A protein and the small-molecule ligand that binds it are described below.
Small molecule (SMILES): O=C(O)CCC(=O)C(=O)O

Binding-site contacts:
Ligand atom C5 contacts residue ARG233 of chain 1.B at 3.5 Å.
Ligand atom O1 contacts residue ASP135 of chain 1.B at 2.8 Å (salt-bridge).
Ligand atom O4 contacts residue TRP151 of chain 1.B at 3.1 Å (h-bond).
Ligand atom O3 contacts residue VAL78 of chain 1.B at 3.5 Å.
Ligand atom O2 contacts residue HIS216 of chain 1.B at 3.6 Å.
Ligand atom O1 contacts residue FE1 of chain 1.I at 1.9 Å.
Ligand atom O5 contacts residue HIS222 of chain 1.B at 3.0 Å (h-bond).
Ligand atom O1 contacts residue HIS133 of chain 1.B at 4.0 Å.
Ligand atom O2 contacts residue THR149 of chain 1.B at 3.8 Å.
Ligand atom O3 contacts residue LYS122 of chain 1.B at 3.5 Å.
Ligand atom O4 contacts residue MET164 of chain 1.B at 4.1 Å.
Ligand atom C5 contacts residue THR130 of chain 1.B at 3.7 Å.
Ligand atom O5 contacts residue HIS133 of chain 1.B at 3.0 Å (h-bond).
Ligand atom O5 contacts residue ASP135 of chain 1.B at 4.0 Å.
Ligand atom C5 contacts residue MET164 of chain 1.B at 3.9 Å (hydrophobic).
Ligand atom O3 contacts residue ALA224 of chain 1.B at 3.5 Å.
Ligand atom O1 contacts residue HIS216 of chain 1.B at 3.3 Å (h-bond).
Ligand atom C4 contacts residue MET164 of chain 1.B at 3.7 Å (hydrophobic).
Ligand atom C2 contacts residue FE1 of chain 1.I at 2.8 Å.
Ligand atom O3 contacts residue ARG233 of chain 1.B at 3.2 Å (salt-bridge).
Ligand atom O1 contacts residue HIS222 of chain 1.B at 3.0 Å (h-bond).
Ligand atom O4 contacts residue LEU120 of chain 1.B at 3.9 Å.
Ligand atom C3 contacts residue TRP151 of chain 1.B at 3.7 Å (hydrophobic).
Ligand atom C5 contacts residue VAL78 of chain 1.B at 4.1 Å (hydrophobic).
Ligand atom C1 contacts residue HIS216 of chain 1.B at 3.7 Å.
Ligand atom C5 contacts residue TRP151 of chain 1.B at 4.0 Å (hydrophobic).
Ligand atom C3 contacts residue MET164 of chain 1.B at 3.7 Å (hydrophobic).
Ligand atom C1 contacts residue ASP135 of chain 1.B at 4.0 Å.
Ligand atom O3 contacts residue THR130 of chain 1.B at 2.6 Å (h-bond).
Ligand atom O2 contacts residue TRP151 of chain 1.B at 3.5 Å.
Ligand atom O5 contacts residue FE1 of chain 1.I at 2.1 Å.
Ligand atom O4 contacts residue ARG233 of chain 1.B at 2.7 Å (salt-bridge).
Ligand atom C2 contacts residue HIS133 of chain 1.B at 4.2 Å.
Ligand atom C4 contacts residue THR130 of chain 1.B at 3.9 Å.
Ligand atom C2 contacts residue HIS222 of chain 1.B at 3.6 Å.
Ligand atom C1 contacts residue FE1 of chain 1.I at 2.8 Å.
Ligand atom C2 contacts residue MET164 of chain 1.B at 4.0 Å (hydrophobic).
Ligand atom C1 contacts residue HIS222 of chain 1.B at 3.6 Å.
Ligand atom O5 contacts residue TRP69 of chain 1.B at 3.7 Å.
Ligand atom O2 contacts residue FE1 of chain 1.I at 4.1 Å.

Sequence of chain 1.B:
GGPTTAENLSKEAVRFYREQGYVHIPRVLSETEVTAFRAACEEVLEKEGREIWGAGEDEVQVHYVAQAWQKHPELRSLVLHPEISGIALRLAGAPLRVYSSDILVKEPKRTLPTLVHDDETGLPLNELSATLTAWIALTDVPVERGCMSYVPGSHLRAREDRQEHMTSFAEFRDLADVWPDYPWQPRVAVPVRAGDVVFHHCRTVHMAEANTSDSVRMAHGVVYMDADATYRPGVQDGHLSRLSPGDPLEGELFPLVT